The small molecule below binds the protein below.
Small molecule (SMILES): CC(=O)N[C@@H]1[C@@H](O)[C@H](O)[C@@H](CO)O[C@H]1O

Binding-site contacts:
Ligand atom O4 contacts residue GLU237 of chain 1.I at 4.2 Å.
Ligand atom O6 contacts residue THR198 of chain 1.I at 2.9 Å (h-bond).
Ligand atom N2 contacts residue ASN196 of chain 1.I at 3.0 Å (h-bond).
Ligand atom C3 contacts residue THR198 of chain 1.I at 4.4 Å.
Ligand atom C2 contacts residue ASN196 of chain 1.I at 2.5 Å.
Ligand atom C1 contacts residue THR198 of chain 1.I at 4.2 Å.
Ligand atom C2 contacts residue THR198 of chain 1.I at 3.9 Å.
Ligand atom C6 contacts residue TRP66 of chain 1.I at 3.6 Å (hydrophobic).
Ligand atom C5 contacts residue ASN196 of chain 1.I at 3.7 Å.
Ligand atom C6 contacts residue GLU237 of chain 1.I at 4.0 Å.
Ligand atom C7 contacts residue ASN196 of chain 1.I at 3.2 Å.
Ligand atom C5 contacts residue THR198 of chain 1.I at 4.0 Å.
Ligand atom C8 contacts residue ASN196 of chain 1.I at 4.4 Å.
Ligand atom C5 contacts residue SER236 of chain 1.I at 4.0 Å.
Ligand atom O6 contacts residue GLY197 of chain 1.I at 4.5 Å.
Ligand atom O6 contacts residue SER236 of chain 1.I at 4.0 Å.
Ligand atom O6 contacts residue GLU237 of chain 1.I at 4.4 Å.
Ligand atom C4 contacts residue ASN196 of chain 1.I at 4.2 Å.
Ligand atom O5 contacts residue THR198 of chain 1.I at 3.6 Å (h-bond).
Ligand atom C4 contacts residue THR198 of chain 1.I at 3.8 Å.
Ligand atom O6 contacts residue TRP66 of chain 1.I at 3.0 Å.
Ligand atom C1 contacts residue ASN196 of chain 1.I at 1.4 Å.
Ligand atom C6 contacts residue SER236 of chain 1.I at 3.0 Å.
Ligand atom C3 contacts residue ASN196 of chain 1.I at 3.8 Å.
Ligand atom O5 contacts residue ASN196 of chain 1.I at 2.3 Å (h-bond).
Ligand atom O7 contacts residue ASN196 of chain 1.I at 2.9 Å (h-bond).
Ligand atom C6 contacts residue THR198 of chain 1.I at 4.0 Å.
Ligand atom O7 contacts residue THR198 of chain 1.I at 3.9 Å.

Sequence of chain 1.I:
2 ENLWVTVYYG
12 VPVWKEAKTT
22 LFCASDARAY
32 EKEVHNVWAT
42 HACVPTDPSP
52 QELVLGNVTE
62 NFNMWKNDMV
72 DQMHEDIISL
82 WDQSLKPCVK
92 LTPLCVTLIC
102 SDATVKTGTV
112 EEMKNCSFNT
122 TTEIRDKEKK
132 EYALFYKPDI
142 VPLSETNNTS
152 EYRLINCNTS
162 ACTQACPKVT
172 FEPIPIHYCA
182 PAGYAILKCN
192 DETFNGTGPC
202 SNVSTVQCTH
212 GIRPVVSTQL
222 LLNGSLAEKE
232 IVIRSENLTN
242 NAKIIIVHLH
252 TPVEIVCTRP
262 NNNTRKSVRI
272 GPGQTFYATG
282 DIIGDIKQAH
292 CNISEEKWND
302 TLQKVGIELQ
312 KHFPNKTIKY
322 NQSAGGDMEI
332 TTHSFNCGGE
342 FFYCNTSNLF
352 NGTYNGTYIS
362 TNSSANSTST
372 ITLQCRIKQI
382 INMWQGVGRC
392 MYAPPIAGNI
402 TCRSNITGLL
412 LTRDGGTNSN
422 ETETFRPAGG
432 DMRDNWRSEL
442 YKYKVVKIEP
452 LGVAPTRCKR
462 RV